Sequence of chain 1.A:
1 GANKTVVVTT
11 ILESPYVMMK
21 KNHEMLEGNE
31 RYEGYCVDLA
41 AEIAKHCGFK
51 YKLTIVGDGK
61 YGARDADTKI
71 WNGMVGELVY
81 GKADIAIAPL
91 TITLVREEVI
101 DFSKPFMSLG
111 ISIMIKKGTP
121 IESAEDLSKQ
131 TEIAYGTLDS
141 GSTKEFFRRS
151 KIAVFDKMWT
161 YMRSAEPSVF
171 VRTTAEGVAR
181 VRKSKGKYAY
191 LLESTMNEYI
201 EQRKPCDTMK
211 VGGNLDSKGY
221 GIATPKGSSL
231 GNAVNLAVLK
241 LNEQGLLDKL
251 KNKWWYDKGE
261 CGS

Binding-site contacts:
Ligand atom O6 contacts residue GLU193 of chain 1.A at 3.7 Å.
Ligand atom C6 contacts residue THR91 of chain 1.A at 3.7 Å.
Ligand atom C5 contacts residue GLU13 of chain 1.A at 3.3 Å.
Ligand atom O6 contacts residue PRO89 of chain 1.A at 3.3 Å (h-bond).
Ligand atom N1 contacts residue TYR220 of chain 1.A at 3.7 Å.
Ligand atom O1 contacts residue ARG96 of chain 1.A at 2.8 Å (salt-bridge).
Ligand atom O1 contacts residue GLY141 of chain 1.A at 3.6 Å.
Ligand atom N2 contacts residue TYR61 of chain 1.A at 3.5 Å (h-bond).
Ligand atom O1 contacts residue SER142 of chain 1.A at 2.9 Å (h-bond).
Ligand atom C1 contacts residue SER142 of chain 1.A at 3.2 Å.
Ligand atom N1 contacts residue GLU193 of chain 1.A at 2.8 Å (salt-bridge).
Ligand atom O5 contacts residue MET196 of chain 1.A at 3.7 Å.
Ligand atom C5 contacts residue TYR61 of chain 1.A at 3.5 Å (hydrophobic).
Ligand atom O5 contacts residue THR174 of chain 1.A at 3.8 Å.
Ligand atom O3 contacts residue GLU193 of chain 1.A at 3.5 Å.
Ligand atom C4 contacts residue LEU138 of chain 1.A at 3.4 Å (hydrophobic).
Ligand atom C7 contacts residue THR143 of chain 1.A at 3.4 Å.
Ligand atom O2 contacts residue TYR61 of chain 1.A at 3.6 Å.
Ligand atom N1 contacts residue PRO89 of chain 1.A at 2.8 Å (h-bond).
Ligand atom O2 contacts residue PRO89 of chain 1.A at 3.6 Å.
Ligand atom N1 contacts residue THR91 of chain 1.A at 2.9 Å (h-bond).
Ligand atom C1 contacts residue THR91 of chain 1.A at 3.5 Å.
Ligand atom O6 contacts residue TYR61 of chain 1.A at 3.0 Å (h-bond).
Ligand atom C9 contacts residue GLU193 of chain 1.A at 3.7 Å.
Ligand atom C9 contacts residue TYR16 of chain 1.A at 3.8 Å (hydrophobic).
Ligand atom C6 contacts residue SER142 of chain 1.A at 3.3 Å.
Ligand atom O4 contacts residue SER142 of chain 1.A at 3.0 Å (h-bond).
Ligand atom C1 contacts residue GLU193 of chain 1.A at 3.5 Å.
Ligand atom O4 contacts residue GLY141 of chain 1.A at 3.4 Å.
Ligand atom O3 contacts residue THR143 of chain 1.A at 2.6 Å (h-bond).
Ligand atom O2 contacts residue LEU90 of chain 1.A at 3.6 Å.
Ligand atom O2 contacts residue ARG96 of chain 1.A at 2.8 Å (salt-bridge).
Ligand atom C6 contacts residue TYR61 of chain 1.A at 3.7 Å (hydrophobic).
Ligand atom C6 contacts residue ARG96 of chain 1.A at 3.4 Å.
Ligand atom C9 contacts residue TYR220 of chain 1.A at 3.4 Å (hydrophobic).
Ligand atom O2 contacts residue THR91 of chain 1.A at 2.9 Å (h-bond).
Ligand atom O1 contacts residue TYR61 of chain 1.A at 3.5 Å.
Ligand atom C3 contacts residue GLU193 of chain 1.A at 3.6 Å.
Ligand atom C8 contacts residue GLU13 of chain 1.A at 3.8 Å.
Ligand atom O4 contacts residue THR143 of chain 1.A at 3.0 Å (h-bond).

A small-molecule ligand and the protein it binds are described below.
Small molecule (SMILES): CN(O)C(=O)CC[C@H](C[C@H](N)C(=O)O)C(=O)O